Binding-site contacts:
Ligand atom C8 contacts residue TRP47 of chain 14.F at 3.6 Å (hydrophobic).
Ligand atom O4' contacts residue LYS143 of chain 14.F at 4.4 Å.
Ligand atom O2' contacts residue LYS143 of chain 14.F at 3.8 Å.
Ligand atom N7 contacts residue LYS143 of chain 14.F at 3.8 Å.
Ligand atom C2' contacts residue LYS143 of chain 14.F at 3.7 Å.
Ligand atom N9 contacts residue TRP47 of chain 14.F at 3.3 Å.
Ligand atom C5 contacts residue TRP47 of chain 14.F at 3.8 Å (hydrophobic).
Ligand atom C8 contacts residue LYS143 of chain 14.F at 2.7 Å.
Ligand atom C1' contacts residue LYS143 of chain 14.F at 3.2 Å.
Ligand atom N9 contacts residue LYS143 of chain 14.F at 3.2 Å (salt-bridge).
Ligand atom O4' contacts residue TRP47 of chain 14.F at 3.4 Å.
Ligand atom O4' contacts residue GLU140 of chain 14.F at 3.0 Å (salt-bridge).
Ligand atom N1 contacts residue TRP47 of chain 14.F at 3.7 Å.
Ligand atom C6 contacts residue TRP47 of chain 14.F at 3.7 Å (hydrophobic).
Ligand atom C2 contacts residue TRP47 of chain 14.F at 3.4 Å (hydrophobic).
Ligand atom O3' contacts residue GLU140 of chain 14.F at 4.4 Å.
Ligand atom N7 contacts residue TRP47 of chain 14.F at 3.6 Å.
Ligand atom C2' contacts residue GLU140 of chain 14.F at 3.0 Å.
Ligand atom N6 contacts residue TRP47 of chain 14.F at 4.2 Å.
Ligand atom C4 contacts residue TRP47 of chain 14.F at 3.3 Å (hydrophobic).
Ligand atom O2' contacts residue GLU140 of chain 14.F at 2.3 Å (salt-bridge).
Ligand atom C5' contacts residue ARG90 of chain 14.F at 4.3 Å.
Ligand atom C1' contacts residue GLU140 of chain 14.F at 2.7 Å.
Ligand atom C4' contacts residue GLU140 of chain 14.F at 3.4 Å.
Ligand atom C1' contacts residue TRP47 of chain 14.F at 3.7 Å (hydrophobic).
Ligand atom O4' contacts residue LYS143 of chain 14.F at 4.2 Å.
Ligand atom N3 contacts residue TRP47 of chain 14.F at 3.4 Å.
Ligand atom C3' contacts residue GLU140 of chain 14.F at 3.8 Å.
Ligand atom N9 contacts residue GLU140 of chain 14.F at 4.1 Å.

This small molecule binds to this protein.
Small molecule (SMILES): Nc1ncnc2c1ncn2[C@@H]1O[C@H]([C@@H]2O[C@@H]3[C@H](O[P](=O)(O)O2)[C@@H](CO[P](=O)(O)O[C@H]2[C@@H](O)[C@H](n4cnc5c(N)ncnc54)O[C@@H]2COP(=O)=O)O[C@H]3n2ccc(=O)[nH]c2=O)[C@@H](O[P](=O)(O)OC[C@H]2O[C@@H](n3ccc(=O)[nH]c3=O)[C@H](O)[C@@H]2O)[C@H]1O

Sequence of chain 14.F:
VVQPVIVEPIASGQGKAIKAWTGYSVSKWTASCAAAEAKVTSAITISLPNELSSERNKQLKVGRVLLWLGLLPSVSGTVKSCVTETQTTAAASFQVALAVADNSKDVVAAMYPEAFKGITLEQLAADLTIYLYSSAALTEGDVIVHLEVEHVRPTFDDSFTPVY